The small molecule below binds the protein below.
Small molecule (SMILES): OC[C@@H](O)[C@@H](O)[C@H](O)[C@@H](O)CO

Sequence of chain 2.A:
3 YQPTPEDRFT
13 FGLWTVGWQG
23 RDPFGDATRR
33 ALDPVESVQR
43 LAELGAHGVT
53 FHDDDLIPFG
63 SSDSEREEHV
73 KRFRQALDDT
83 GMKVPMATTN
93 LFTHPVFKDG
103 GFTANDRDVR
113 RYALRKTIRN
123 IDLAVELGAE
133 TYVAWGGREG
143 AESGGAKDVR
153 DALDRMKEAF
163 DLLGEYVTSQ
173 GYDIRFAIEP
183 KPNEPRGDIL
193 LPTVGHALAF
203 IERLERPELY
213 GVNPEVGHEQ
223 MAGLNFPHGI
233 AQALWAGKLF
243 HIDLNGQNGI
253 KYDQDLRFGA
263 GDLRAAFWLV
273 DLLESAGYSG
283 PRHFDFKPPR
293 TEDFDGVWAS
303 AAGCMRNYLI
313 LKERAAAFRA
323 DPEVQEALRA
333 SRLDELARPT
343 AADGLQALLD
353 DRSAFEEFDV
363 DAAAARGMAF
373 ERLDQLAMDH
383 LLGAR

Sequence of chain 4.A:
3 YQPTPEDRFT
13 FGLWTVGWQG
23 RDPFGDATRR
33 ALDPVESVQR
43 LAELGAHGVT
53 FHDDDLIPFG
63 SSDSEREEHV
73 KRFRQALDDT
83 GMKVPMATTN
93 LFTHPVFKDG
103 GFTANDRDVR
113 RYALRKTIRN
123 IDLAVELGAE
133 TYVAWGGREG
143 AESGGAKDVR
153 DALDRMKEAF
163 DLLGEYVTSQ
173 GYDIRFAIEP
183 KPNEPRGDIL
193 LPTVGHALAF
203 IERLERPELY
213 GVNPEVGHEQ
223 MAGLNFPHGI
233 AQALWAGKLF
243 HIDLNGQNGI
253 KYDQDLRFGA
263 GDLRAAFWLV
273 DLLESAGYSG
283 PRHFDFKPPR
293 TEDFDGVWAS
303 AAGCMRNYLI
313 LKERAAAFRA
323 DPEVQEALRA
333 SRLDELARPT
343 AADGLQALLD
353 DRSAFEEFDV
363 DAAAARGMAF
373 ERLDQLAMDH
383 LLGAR

Binding-site contacts:
Ligand atom C3 contacts residue TRP137 of chain 2.A at 3.7 Å (hydrophobic).
Ligand atom C3 contacts residue MN1 of chain 2.C at 3.7 Å.
Ligand atom O6 contacts residue TRP16 of chain 2.A at 3.9 Å.
Ligand atom C3 contacts residue ASP287 of chain 2.A at 3.6 Å.
Ligand atom O2 contacts residue ASP287 of chain 2.A at 3.1 Å (salt-bridge).
Ligand atom C4 contacts residue TRP137 of chain 2.A at 3.8 Å (hydrophobic).
Ligand atom O4 contacts residue ASP245 of chain 2.A at 3.4 Å (salt-bridge).
Ligand atom O3 contacts residue ASP287 of chain 2.A at 2.7 Å (salt-bridge).
Ligand atom C2 contacts residue TRP137 of chain 2.A at 3.7 Å (hydrophobic).
Ligand atom C6 contacts residue TRP137 of chain 2.A at 3.9 Å (hydrophobic).
Ligand atom O3 contacts residue MN1 of chain 2.C at 3.6 Å.
Ligand atom C6 contacts residue VAL135 of chain 2.A at 3.7 Å (hydrophobic).
Ligand atom O4 contacts residue ASP287 of chain 2.A at 3.0 Å (salt-bridge).
Ligand atom O2 contacts residue GLU181 of chain 2.A at 3.0 Å (salt-bridge).
Ligand atom O4 contacts residue GLU181 of chain 2.A at 2.5 Å (salt-bridge).
Ligand atom O3 contacts residue TRP16 of chain 2.A at 3.5 Å (h-bond).
Ligand atom C1 contacts residue TRP137 of chain 2.A at 3.6 Å (hydrophobic).
Ligand atom C2 contacts residue GLU181 of chain 2.A at 3.7 Å.
Ligand atom O2 contacts residue HIS220 of chain 2.A at 3.3 Å.
Ligand atom O1 contacts residue PHE26 of chain 4.A at 3.6 Å.
Ligand atom O5 contacts residue PHE94 of chain 2.A at 3.6 Å.
Ligand atom O1 contacts residue HIS220 of chain 2.A at 3.2 Å (h-bond).
Ligand atom O6 contacts residue THR90 of chain 2.A at 3.7 Å.
Ligand atom O5 contacts residue TRP137 of chain 2.A at 3.5 Å.
Ligand atom O5 contacts residue HIS54 of chain 2.A at 2.8 Å (h-bond).
Ligand atom C6 contacts residue THR90 of chain 2.A at 3.5 Å.
Ligand atom C4 contacts residue GLU181 of chain 2.A at 3.3 Å.
Ligand atom O1 contacts residue LYS183 of chain 2.A at 3.0 Å (salt-bridge).
Ligand atom O6 contacts residue VAL135 of chain 2.A at 3.7 Å.
Ligand atom O6 contacts residue GLU181 of chain 2.A at 3.8 Å.
Ligand atom C1 contacts residue PHE26 of chain 4.A at 3.5 Å (hydrophobic).
Ligand atom C6 contacts residue GLU181 of chain 2.A at 3.6 Å.
Ligand atom O1 contacts residue TRP137 of chain 2.A at 3.6 Å.
Ligand atom C4 contacts residue MN1 of chain 2.C at 3.5 Å.
Ligand atom O4 contacts residue MN1 of chain 2.C at 2.3 Å.
Ligand atom O2 contacts residue GLU217 of chain 2.A at 3.2 Å (salt-bridge).
Ligand atom C2 contacts residue MN1 of chain 2.C at 3.5 Å.
Ligand atom C4 contacts residue ASP287 of chain 2.A at 3.8 Å.
Ligand atom C5 contacts residue HIS54 of chain 2.A at 3.4 Å.
Ligand atom O2 contacts residue MN1 of chain 2.C at 2.4 Å.